Binding-site contacts:
Ligand atom C4 contacts residue ASN13 of chain 1.B at 4.1 Å.
Ligand atom O5 contacts residue ASN13 of chain 1.B at 2.3 Å (h-bond).
Ligand atom O2 contacts residue GLU10 of chain 1.B at 2.9 Å (salt-bridge).
Ligand atom C2 contacts residue GLU10 of chain 1.B at 3.6 Å.
Ligand atom O6 contacts residue GLU1 of chain 1.B at 3.9 Å.
Ligand atom C5 contacts residue THR15 of chain 1.B at 4.1 Å.
Ligand atom C5 contacts residue ASN13 of chain 1.B at 3.6 Å.
Ligand atom C3 contacts residue ASN13 of chain 1.B at 3.7 Å.
Ligand atom O2 contacts residue ASN13 of chain 1.B at 2.8 Å (h-bond).
Ligand atom O5 contacts residue THR15 of chain 1.B at 4.3 Å.
Ligand atom C1 contacts residue THR15 of chain 1.B at 4.0 Å.
Ligand atom C1 contacts residue GLU10 of chain 1.B at 4.0 Å.
Ligand atom O5 contacts residue GLU1 of chain 1.B at 4.0 Å.
Ligand atom C1 contacts residue ASN13 of chain 1.B at 1.4 Å.
Ligand atom C3 contacts residue THR15 of chain 1.B at 4.4 Å.
Ligand atom C2 contacts residue ASN13 of chain 1.B at 2.3 Å.

This small molecule binds to this protein.
Small molecule (SMILES): OC[C@H]1O[C@@H](O)[C@H](O)[C@@H](O)[C@@H]1O

Sequence of chain 1.B:
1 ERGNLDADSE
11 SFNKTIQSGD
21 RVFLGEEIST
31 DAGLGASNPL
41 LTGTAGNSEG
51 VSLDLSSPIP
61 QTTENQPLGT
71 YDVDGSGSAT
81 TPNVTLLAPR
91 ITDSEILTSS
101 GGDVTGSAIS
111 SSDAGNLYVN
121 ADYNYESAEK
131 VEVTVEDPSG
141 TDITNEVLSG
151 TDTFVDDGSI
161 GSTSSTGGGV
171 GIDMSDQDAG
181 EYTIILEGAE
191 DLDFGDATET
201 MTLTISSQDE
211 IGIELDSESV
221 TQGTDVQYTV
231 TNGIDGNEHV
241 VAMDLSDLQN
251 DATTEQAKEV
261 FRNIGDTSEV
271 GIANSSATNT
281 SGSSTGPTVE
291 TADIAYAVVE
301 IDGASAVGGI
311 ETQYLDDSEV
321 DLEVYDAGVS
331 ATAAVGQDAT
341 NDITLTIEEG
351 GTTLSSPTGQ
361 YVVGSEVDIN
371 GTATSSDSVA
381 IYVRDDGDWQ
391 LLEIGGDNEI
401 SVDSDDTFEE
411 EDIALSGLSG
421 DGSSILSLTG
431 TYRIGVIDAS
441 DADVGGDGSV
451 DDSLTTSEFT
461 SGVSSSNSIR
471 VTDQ